A small-molecule ligand and the protein it binds are described below.
Small molecule (SMILES): CC(=O)N[C@@H]1[C@@H](O)[C@H](O)[C@@H](CO)O[C@H]1O

Binding-site contacts:
Ligand atom C5 contacts residue ALA706 of chain 1.A at 3.7 Å (hydrophobic).
Ligand atom O5 contacts residue ALA706 of chain 1.A at 4.3 Å.
Ligand atom C4 contacts residue ASN1074 of chain 1.A at 4.2 Å.
Ligand atom O6 contacts residue ALA706 of chain 1.A at 3.5 Å.
Ligand atom C2 contacts residue ASN1074 of chain 1.A at 2.4 Å.
Ligand atom C8 contacts residue GLU1072 of chain 1.A at 3.6 Å.
Ligand atom O5 contacts residue ASN1074 of chain 1.A at 2.4 Å (h-bond).
Ligand atom C7 contacts residue ASN1074 of chain 1.A at 3.7 Å.
Ligand atom C8 contacts residue LYS1073 of chain 1.A at 4.4 Å.
Ligand atom C6 contacts residue ALA706 of chain 1.A at 3.5 Å (hydrophobic).
Ligand atom N2 contacts residue ASN1074 of chain 1.A at 2.9 Å (h-bond).
Ligand atom C3 contacts residue ASN1074 of chain 1.A at 3.8 Å.
Ligand atom C5 contacts residue ASN1074 of chain 1.A at 3.7 Å.
Ligand atom C1 contacts residue ASN1074 of chain 1.A at 1.4 Å.
Ligand atom O7 contacts residue ASN1074 of chain 1.A at 4.1 Å.

Sequence of chain 1.A:
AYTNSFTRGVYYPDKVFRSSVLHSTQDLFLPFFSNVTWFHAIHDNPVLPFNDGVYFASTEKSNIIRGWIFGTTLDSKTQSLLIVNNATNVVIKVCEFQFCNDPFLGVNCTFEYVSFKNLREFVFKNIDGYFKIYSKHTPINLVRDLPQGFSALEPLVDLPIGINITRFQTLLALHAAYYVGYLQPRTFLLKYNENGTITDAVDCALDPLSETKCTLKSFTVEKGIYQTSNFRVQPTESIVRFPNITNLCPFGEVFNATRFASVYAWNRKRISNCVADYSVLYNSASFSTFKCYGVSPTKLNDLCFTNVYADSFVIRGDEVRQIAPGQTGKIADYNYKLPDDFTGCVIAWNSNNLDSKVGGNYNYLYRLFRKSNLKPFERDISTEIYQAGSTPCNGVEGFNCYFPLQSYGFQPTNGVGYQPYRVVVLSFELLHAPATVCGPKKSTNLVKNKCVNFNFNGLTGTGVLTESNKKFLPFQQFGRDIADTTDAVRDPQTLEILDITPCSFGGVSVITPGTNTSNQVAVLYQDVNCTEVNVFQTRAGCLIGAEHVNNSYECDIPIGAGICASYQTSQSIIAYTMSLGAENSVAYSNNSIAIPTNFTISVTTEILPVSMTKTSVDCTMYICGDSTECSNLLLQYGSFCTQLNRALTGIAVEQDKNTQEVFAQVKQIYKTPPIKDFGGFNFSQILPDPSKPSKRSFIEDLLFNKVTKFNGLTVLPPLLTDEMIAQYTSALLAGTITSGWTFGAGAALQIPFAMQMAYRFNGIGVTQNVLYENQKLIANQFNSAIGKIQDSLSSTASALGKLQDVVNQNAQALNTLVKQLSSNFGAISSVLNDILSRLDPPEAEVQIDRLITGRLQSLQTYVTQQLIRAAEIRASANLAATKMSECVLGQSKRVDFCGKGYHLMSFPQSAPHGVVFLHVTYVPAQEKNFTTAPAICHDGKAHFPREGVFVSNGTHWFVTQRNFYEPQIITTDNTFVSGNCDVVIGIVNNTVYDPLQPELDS